Sequence of chain 1.D:
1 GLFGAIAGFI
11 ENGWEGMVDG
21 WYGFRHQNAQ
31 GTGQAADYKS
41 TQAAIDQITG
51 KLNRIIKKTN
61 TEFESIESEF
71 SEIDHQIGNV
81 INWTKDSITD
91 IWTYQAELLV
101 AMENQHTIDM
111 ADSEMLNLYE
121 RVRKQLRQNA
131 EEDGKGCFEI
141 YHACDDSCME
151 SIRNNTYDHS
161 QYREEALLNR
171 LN

A small-molecule ligand and the protein it binds are described below.
Small molecule (SMILES): CC(=O)N[C@H]1[C@H](O[C@H]2[C@H](O)[C@@H](NC(C)=O)CO[C@@H]2CO)O[C@H](CO)[C@@H](O)[C@@H]1O

Binding-site contacts:
Ligand atom C6 contacts residue ARG295 of chain 1.C at 4.4 Å.
Ligand atom O5 contacts residue ASN82 of chain 1.D at 2.3 Å (h-bond).
Ligand atom C1 contacts residue ASN82 of chain 1.D at 1.4 Å.
Ligand atom O6 contacts residue ARG258 of chain 1.K at 3.4 Å.
Ligand atom O7 contacts residue ASN79 of chain 1.D at 3.1 Å (h-bond).
Ligand atom C7 contacts residue ASN82 of chain 1.D at 3.7 Å.
Ligand atom C8 contacts residue ASN79 of chain 1.D at 3.4 Å.
Ligand atom N2 contacts residue ASN82 of chain 1.D at 3.0 Å (h-bond).
Ligand atom C8 contacts residue CA1 of chain 1.R at 4.3 Å.
Ligand atom O7 contacts residue HIS75 of chain 1.D at 4.0 Å.
Ligand atom C2 contacts residue ASN82 of chain 1.D at 2.5 Å.
Ligand atom C4 contacts residue ASN82 of chain 1.D at 4.2 Å.
Ligand atom C7 contacts residue HIS75 of chain 1.D at 4.3 Å.
Ligand atom C8 contacts residue HIS75 of chain 1.D at 3.3 Å.
Ligand atom C6 contacts residue ARG258 of chain 1.K at 4.4 Å.
Ligand atom N2 contacts residue ASN79 of chain 1.D at 4.4 Å.
Ligand atom C5 contacts residue ARG295 of chain 1.C at 4.2 Å.
Ligand atom C5 contacts residue ASN82 of chain 1.D at 3.6 Å.
Ligand atom N2 contacts residue CA1 of chain 1.R at 4.2 Å.
Ligand atom C8 contacts residue GLY78 of chain 1.D at 3.9 Å.
Ligand atom O7 contacts residue GLU106 of chain 1.K at 3.2 Å (salt-bridge).
Ligand atom C2 contacts residue CA1 of chain 1.R at 4.2 Å.
Ligand atom O7 contacts residue ASN82 of chain 1.D at 4.0 Å.
Ligand atom C7 contacts residue GLU106 of chain 1.K at 4.4 Å.
Ligand atom O7 contacts residue CA1 of chain 1.R at 2.3 Å.
Ligand atom O7 contacts residue ARG295 of chain 1.C at 3.8 Å.
Ligand atom C7 contacts residue CA1 of chain 1.R at 3.4 Å.
Ligand atom C3 contacts residue ASN82 of chain 1.D at 3.8 Å.
Ligand atom C7 contacts residue ASN79 of chain 1.D at 3.4 Å.

Sequence of chain 1.C:
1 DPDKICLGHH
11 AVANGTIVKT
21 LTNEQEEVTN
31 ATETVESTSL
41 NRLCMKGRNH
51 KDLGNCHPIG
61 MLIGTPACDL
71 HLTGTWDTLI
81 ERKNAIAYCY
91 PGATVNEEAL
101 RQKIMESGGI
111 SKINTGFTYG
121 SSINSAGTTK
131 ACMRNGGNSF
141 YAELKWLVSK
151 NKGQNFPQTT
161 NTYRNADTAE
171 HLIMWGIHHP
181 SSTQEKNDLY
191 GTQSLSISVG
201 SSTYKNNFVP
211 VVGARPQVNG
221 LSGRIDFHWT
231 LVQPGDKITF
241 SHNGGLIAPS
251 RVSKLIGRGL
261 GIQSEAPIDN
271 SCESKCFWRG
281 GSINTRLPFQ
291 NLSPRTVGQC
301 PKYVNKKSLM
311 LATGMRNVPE

Sequence of chain 1.K:
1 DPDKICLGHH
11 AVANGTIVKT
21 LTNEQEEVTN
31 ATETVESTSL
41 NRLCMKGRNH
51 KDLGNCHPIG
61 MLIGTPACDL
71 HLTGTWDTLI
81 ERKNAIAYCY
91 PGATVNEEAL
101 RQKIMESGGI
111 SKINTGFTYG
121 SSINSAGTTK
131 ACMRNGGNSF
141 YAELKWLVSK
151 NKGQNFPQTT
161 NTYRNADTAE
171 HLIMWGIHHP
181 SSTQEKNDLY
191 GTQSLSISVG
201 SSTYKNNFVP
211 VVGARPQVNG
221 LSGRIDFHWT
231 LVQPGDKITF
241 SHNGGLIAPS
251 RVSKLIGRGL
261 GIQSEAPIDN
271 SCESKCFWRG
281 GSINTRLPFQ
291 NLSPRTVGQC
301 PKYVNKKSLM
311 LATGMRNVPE